Binding-site contacts:
Ligand atom N2 contacts residue GLU83 of chain 2.A at 3.2 Å (salt-bridge).
Ligand atom N4 contacts residue GLU186 of chain 15.A at 3.8 Å.
Ligand atom S1 contacts residue MET113 of chain 15.A at 4.3 Å.
Ligand atom C4 contacts residue GLU83 of chain 2.A at 4.2 Å.
Ligand atom N2 contacts residue HIS80 of chain 2.A at 4.1 Å.
Ligand atom N3 contacts residue GLU186 of chain 15.A at 3.1 Å (salt-bridge).
Ligand atom C4 contacts residue GLU186 of chain 15.A at 4.0 Å.
Ligand atom C4 contacts residue HIS183 of chain 15.A at 3.7 Å.
Ligand atom C3 contacts residue GLU83 of chain 2.A at 3.6 Å.
Ligand atom C4 contacts residue HIS79 of chain 2.A at 3.1 Å.
Ligand atom N4 contacts residue MET113 of chain 15.A at 3.2 Å.
Ligand atom C3 contacts residue MN1 of chain 2.B at 3.2 Å.
Ligand atom N3 contacts residue HIS80 of chain 2.A at 2.9 Å (h-bond).
Ligand atom S1 contacts residue MN1 of chain 2.B at 3.8 Å.
Ligand atom N2 contacts residue HIS79 of chain 2.A at 3.0 Å (h-bond).
Ligand atom N2 contacts residue HIS183 of chain 15.A at 3.4 Å (h-bond).
Ligand atom N1 contacts residue ASP84 of chain 2.A at 4.2 Å.
Ligand atom N2 contacts residue MN1 of chain 2.B at 2.2 Å.
Ligand atom C4 contacts residue MET113 of chain 15.A at 3.6 Å (hydrophobic).
Ligand atom C3 contacts residue MET113 of chain 15.A at 3.4 Å (hydrophobic).
Ligand atom C4 contacts residue HIS80 of chain 2.A at 3.6 Å.
Ligand atom C1 contacts residue GLU27 of chain 2.A at 4.1 Å.
Ligand atom C4 contacts residue HIS182 of chain 15.A at 3.4 Å.
Ligand atom N2 contacts residue MET113 of chain 15.A at 3.6 Å.
Ligand atom N3 contacts residue MN1 of chain 15.C at 2.2 Å.
Ligand atom C4 contacts residue MN1 of chain 15.C at 3.3 Å.
Ligand atom S1 contacts residue GLU83 of chain 2.A at 3.5 Å (salt-bridge).
Ligand atom C3 contacts residue HIS80 of chain 2.A at 4.0 Å.
Ligand atom S1 contacts residue ARG127 of chain 21.A at 3.5 Å.
Ligand atom N2 contacts residue MN1 of chain 15.C at 4.3 Å.
Ligand atom N3 contacts residue MET113 of chain 15.A at 3.4 Å.
Ligand atom N1 contacts residue GLU27 of chain 2.A at 3.7 Å.
Ligand atom N4 contacts residue HIS80 of chain 2.A at 3.3 Å (h-bond).
Ligand atom C4 contacts residue MN1 of chain 2.B at 3.2 Å.
Ligand atom N3 contacts residue HIS182 of chain 15.A at 3.2 Å (h-bond).
Ligand atom C3 contacts residue HIS79 of chain 2.A at 4.2 Å.
Ligand atom C2 contacts residue ARG127 of chain 21.A at 3.5 Å.
Ligand atom N1 contacts residue HIS80 of chain 2.A at 4.2 Å.
Ligand atom N4 contacts residue MN1 of chain 15.C at 3.0 Å.
Ligand atom C3 contacts residue MN1 of chain 15.C at 4.2 Å.

The small molecule below binds the protein below.
Small molecule (SMILES): NCCSc1ncn[nH]1

Sequence of chain 15.A:
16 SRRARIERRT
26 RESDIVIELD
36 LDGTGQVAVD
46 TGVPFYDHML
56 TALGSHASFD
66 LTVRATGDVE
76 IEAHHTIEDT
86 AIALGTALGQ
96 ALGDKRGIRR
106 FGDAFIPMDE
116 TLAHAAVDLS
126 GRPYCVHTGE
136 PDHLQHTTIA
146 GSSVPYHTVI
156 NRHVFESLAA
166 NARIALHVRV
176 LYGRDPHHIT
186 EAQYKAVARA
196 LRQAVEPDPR

Sequence of chain 21.A:
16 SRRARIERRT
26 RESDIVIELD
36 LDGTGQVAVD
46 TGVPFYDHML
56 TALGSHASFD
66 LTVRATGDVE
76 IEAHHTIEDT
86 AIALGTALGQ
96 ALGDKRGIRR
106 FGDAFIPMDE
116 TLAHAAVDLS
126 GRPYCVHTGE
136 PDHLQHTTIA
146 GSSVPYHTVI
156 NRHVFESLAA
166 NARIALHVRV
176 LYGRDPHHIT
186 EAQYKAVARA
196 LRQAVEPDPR

Sequence of chain 2.A:
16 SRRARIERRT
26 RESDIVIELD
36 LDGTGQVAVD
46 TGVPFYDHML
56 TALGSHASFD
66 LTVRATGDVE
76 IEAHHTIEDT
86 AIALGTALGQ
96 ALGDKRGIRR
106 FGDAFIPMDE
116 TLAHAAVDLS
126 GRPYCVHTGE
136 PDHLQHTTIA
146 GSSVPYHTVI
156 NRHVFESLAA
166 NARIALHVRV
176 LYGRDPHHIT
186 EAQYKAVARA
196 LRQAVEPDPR